This small molecule binds to this protein.
Small molecule (SMILES): CC(C)C[C@H](NC(=O)[C@H](Cc1c[nH]c2ccccc12)NC(=O)c1cc(Cl)ccc1Cl)B(O)O

Binding-site contacts:
Ligand atom C17 contacts residue VAL53 of chain 1.E at 3.4 Å (hydrophobic).
Ligand atom C25 contacts residue GLY109 of chain 1.E at 3.7 Å.
Ligand atom C8 contacts residue SER80 of chain 1.E at 3.3 Å.
Ligand atom C10 contacts residue HIS105 of chain 1.E at 3.1 Å.
Ligand atom O4 contacts residue PRO107 of chain 1.E at 3.2 Å.
Ligand atom O13 contacts residue GLY51 of chain 1.E at 2.9 Å (h-bond).
Ligand atom O13 contacts residue SER80 of chain 1.E at 1.8 Å (h-bond).
Ligand atom C9 contacts residue MET81 of chain 1.E at 3.9 Å (hydrophobic).
Ligand atom B7 contacts residue MET81 of chain 1.E at 3.9 Å.
Ligand atom C9 contacts residue SER80 of chain 1.E at 3.3 Å.
Ligand atom N20 contacts residue ILE125 of chain 1.E at 3.9 Å.
Ligand atom B7 contacts residue SER80 of chain 1.E at 1.8 Å.
Ligand atom O13 contacts residue MET81 of chain 1.E at 3.0 Å (h-bond).
Ligand atom C6 contacts residue SER80 of chain 1.E at 2.9 Å.
Ligand atom C11 contacts residue MET81 of chain 1.E at 3.5 Å (hydrophobic).
Ligand atom C1 contacts residue LEU108 of chain 1.E at 3.0 Å (hydrophobic).
Ligand atom C26 contacts residue LEU108 of chain 1.E at 3.7 Å (hydrophobic).
Ligand atom C1 contacts residue VAL53 of chain 1.E at 3.9 Å (hydrophobic).
Ligand atom C10 contacts residue PRO107 of chain 1.E at 3.4 Å (hydrophobic).
Ligand atom C18 contacts residue VAL53 of chain 1.E at 3.8 Å (hydrophobic).
Ligand atom CL2 contacts residue GLY51 of chain 1.E at 3.6 Å.
Ligand atom C2 contacts residue VAL53 of chain 1.E at 3.8 Å (hydrophobic).
Ligand atom C6 contacts residue GLY51 of chain 1.E at 3.6 Å.
Ligand atom C10 contacts residue GLN106 of chain 1.E at 3.7 Å.
Ligand atom N3 contacts residue VAL53 of chain 1.E at 3.7 Å.
Ligand atom C18 contacts residue LEU108 of chain 1.E at 3.9 Å (hydrophobic).
Ligand atom C22 contacts residue LEU108 of chain 1.E at 3.6 Å (hydrophobic).
Ligand atom C2 contacts residue LEU108 of chain 1.E at 3.7 Å (hydrophobic).
Ligand atom O12 contacts residue SER80 of chain 1.E at 2.2 Å (h-bond).
Ligand atom C11 contacts residue SER80 of chain 1.E at 3.9 Å.
Ligand atom B7 contacts residue GLY51 of chain 1.E at 3.5 Å.
Ligand atom O13 contacts residue GLY50 of chain 1.E at 3.4 Å.
Ligand atom O12 contacts residue HIS105 of chain 1.E at 3.3 Å (h-bond).
Ligand atom CL2 contacts residue SER52 of chain 1.E at 3.4 Å.
Ligand atom O4 contacts residue LEU108 of chain 1.E at 2.8 Å (h-bond).
Ligand atom C24 contacts residue GLY109 of chain 1.E at 3.9 Å.
Ligand atom N5 contacts residue LEU108 of chain 1.E at 3.1 Å (h-bond).
Ligand atom C8 contacts residue VAL53 of chain 1.E at 3.9 Å (hydrophobic).
Ligand atom C19 contacts residue VAL53 of chain 1.E at 3.5 Å (hydrophobic).
Ligand atom N3 contacts residue GLY51 of chain 1.E at 2.9 Å (h-bond).

Sequence of chain 1.E:
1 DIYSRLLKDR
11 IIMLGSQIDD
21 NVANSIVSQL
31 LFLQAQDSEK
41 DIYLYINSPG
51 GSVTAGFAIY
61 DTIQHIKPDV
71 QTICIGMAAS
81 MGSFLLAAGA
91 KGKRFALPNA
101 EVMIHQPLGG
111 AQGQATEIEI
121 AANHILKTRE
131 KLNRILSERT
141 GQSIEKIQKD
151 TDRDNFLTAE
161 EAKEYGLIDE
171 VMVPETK